Sequence of chain 1.D:
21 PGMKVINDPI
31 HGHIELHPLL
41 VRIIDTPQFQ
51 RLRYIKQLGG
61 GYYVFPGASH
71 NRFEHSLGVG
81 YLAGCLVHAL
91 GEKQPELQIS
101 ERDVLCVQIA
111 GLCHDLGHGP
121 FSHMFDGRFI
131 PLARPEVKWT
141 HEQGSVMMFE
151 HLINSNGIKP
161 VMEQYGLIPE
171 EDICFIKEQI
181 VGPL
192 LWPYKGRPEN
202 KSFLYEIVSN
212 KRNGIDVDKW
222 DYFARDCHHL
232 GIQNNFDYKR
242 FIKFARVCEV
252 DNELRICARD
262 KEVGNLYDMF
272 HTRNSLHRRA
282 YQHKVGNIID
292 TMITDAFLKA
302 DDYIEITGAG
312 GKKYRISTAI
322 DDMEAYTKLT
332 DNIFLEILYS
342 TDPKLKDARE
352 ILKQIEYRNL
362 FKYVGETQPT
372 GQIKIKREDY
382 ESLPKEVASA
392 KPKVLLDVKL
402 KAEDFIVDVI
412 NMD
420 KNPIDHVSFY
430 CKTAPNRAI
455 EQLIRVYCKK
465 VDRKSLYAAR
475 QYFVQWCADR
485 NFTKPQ

Binding-site contacts:
Ligand atom O1G contacts residue ASP115 of chain 1.D at 2.8 Å (salt-bridge).
Ligand atom O4' contacts residue HIS123 of chain 1.D at 3.6 Å.
Ligand atom C8 contacts residue HIS123 of chain 1.D at 3.6 Å.
Ligand atom O1B contacts residue HIS75 of chain 1.D at 3.5 Å (h-bond).
Ligand atom C5 contacts residue HIS123 of chain 1.D at 3.5 Å.
Ligand atom O2B contacts residue ARG72 of chain 1.D at 2.9 Å (salt-bridge).
Ligand atom C5' contacts residue HIS123 of chain 1.D at 3.4 Å.
Ligand atom C2' contacts residue HIS278 of chain 1.D at 3.5 Å.
Ligand atom O2G contacts residue ASP115 of chain 1.D at 2.3 Å (salt-bridge).
Ligand atom O1B contacts residue ASP115 of chain 1.D at 3.2 Å (salt-bridge).
Ligand atom O3B contacts residue HIS141 of chain 1.D at 3.5 Å (h-bond).
Ligand atom N2 contacts residue ASN288 of chain 1.D at 3.5 Å (h-bond).
Ligand atom PG contacts residue ASP115 of chain 1.D at 3.0 Å.
Ligand atom O2G contacts residue HIS141 of chain 1.D at 2.3 Å (h-bond).
Ligand atom O1G contacts residue HIS114 of chain 1.D at 2.8 Å.
Ligand atom PB contacts residue FE1 of chain 1.S at 3.4 Å.
Ligand atom PB contacts residue ARG72 of chain 1.D at 3.5 Å.
Ligand atom N7 contacts residue HIS123 of chain 1.D at 3.3 Å (h-bond).
Ligand atom O1B contacts residue ARG72 of chain 1.D at 3.4 Å (salt-bridge).
Ligand atom O2B contacts residue HIS123 of chain 1.D at 2.8 Å (h-bond).
Ligand atom N1 contacts residue HIS123 of chain 1.D at 3.7 Å.
Ligand atom O3G contacts residue HIS141 of chain 1.D at 2.8 Å (h-bond).
Ligand atom O1B contacts residue ASP219 of chain 1.D at 3.1 Å (salt-bridge).
Ligand atom O3A contacts residue TYR223 of chain 1.D at 3.1 Å.
Ligand atom O2A contacts residue HIS123 of chain 1.D at 3.6 Å.
Ligand atom O1B contacts residue FE1 of chain 1.S at 1.9 Å.
Ligand atom PG contacts residue HIS141 of chain 1.D at 3.0 Å.
Ligand atom O6 contacts residue HIS123 of chain 1.D at 3.5 Å (h-bond).
Ligand atom C6 contacts residue HIS123 of chain 1.D at 3.5 Å.
Ligand atom O1G contacts residue FE1 of chain 1.S at 2.7 Å.
Ligand atom C3' contacts residue TYR223 of chain 1.D at 3.7 Å (hydrophobic).
Ligand atom O3G contacts residue GLU142 of chain 1.D at 3.4 Å (salt-bridge).
Ligand atom O1A contacts residue LYS220 of chain 1.D at 3.6 Å (salt-bridge).
Ligand atom O1A contacts residue TYR223 of chain 1.D at 2.7 Å (h-bond).
Ligand atom O3B contacts residue HIS123 of chain 1.D at 3.7 Å.
Ligand atom C4 contacts residue HIS123 of chain 1.D at 3.7 Å.
Ligand atom O6 contacts residue GLY127 of chain 1.D at 3.4 Å.
Ligand atom O1G contacts residue ASP219 of chain 1.D at 2.8 Å (salt-bridge).
Ligand atom O2G contacts residue HIS118 of chain 1.D at 3.0 Å (h-bond).
Ligand atom O5' contacts residue HIS123 of chain 1.D at 3.0 Å (h-bond).

This small molecule binds to this protein.
Small molecule (SMILES): Nc1nc2c(ncn2[C@H]2CC[C@@H](CO[P](=O)(O)O[P](=O)(O)OP(=O)(O)O)O2)c(=O)[nH]1